Binding-site contacts:
Ligand atom O3A contacts residue ARG534 of chain 1.C at 3.8 Å.
Ligand atom N1 contacts residue PHE293 of chain 1.C at 2.9 Å (h-bond).
Ligand atom O2A contacts residue GLU335 of chain 1.C at 2.9 Å (salt-bridge).
Ligand atom N7 contacts residue GLY332 of chain 1.C at 3.2 Å (h-bond).
Ligand atom O2B contacts residue GLY332 of chain 1.C at 3.2 Å (h-bond).
Ligand atom O1B contacts residue LYS333 of chain 1.C at 3.5 Å.
Ligand atom N7 contacts residue GLY330 of chain 1.C at 3.5 Å (h-bond).
Ligand atom C8 contacts residue GLY330 of chain 1.C at 3.5 Å.
Ligand atom O2B contacts residue GLY330 of chain 1.C at 3.4 Å (h-bond).
Ligand atom O3B contacts residue GLY330 of chain 1.C at 3.2 Å (h-bond).
Ligand atom N3 contacts residue LYS496 of chain 1.C at 3.5 Å (salt-bridge).
Ligand atom O3G contacts residue ARG475 of chain 1.B at 2.9 Å (salt-bridge).
Ligand atom O1A contacts residue GLY332 of chain 1.C at 2.7 Å (h-bond).
Ligand atom O2B contacts residue LYS333 of chain 1.C at 3.0 Å (salt-bridge).
Ligand atom N3 contacts residue LEU291 of chain 1.C at 3.7 Å.
Ligand atom S1G contacts residue THR329 of chain 1.C at 3.6 Å.
Ligand atom N6 contacts residue LEU485 of chain 1.C at 3.5 Å.
Ligand atom C6 contacts residue PHE293 of chain 1.C at 3.7 Å (hydrophobic).
Ligand atom O1B contacts residue THR334 of chain 1.C at 2.9 Å (h-bond).
Ligand atom O3G contacts residue ARG534 of chain 1.C at 2.5 Å (salt-bridge).
Ligand atom C2 contacts residue LEU291 of chain 1.C at 3.1 Å (hydrophobic).
Ligand atom O2A contacts residue LYS333 of chain 1.C at 3.2 Å (salt-bridge).
Ligand atom PB contacts residue GLY330 of chain 1.C at 3.8 Å.
Ligand atom C8 contacts residue GLY332 of chain 1.C at 3.3 Å.
Ligand atom O2B contacts residue VAL331 of chain 1.C at 3.0 Å (h-bond).
Ligand atom O2G contacts residue GLU397 of chain 1.C at 3.4 Å (salt-bridge).
Ligand atom O1A contacts residue VAL331 of chain 1.C at 3.4 Å (h-bond).
Ligand atom PG contacts residue ARG475 of chain 1.B at 3.7 Å.
Ligand atom C5' contacts residue ARG534 of chain 1.C at 3.2 Å.
Ligand atom C2 contacts residue PHE293 of chain 1.C at 3.5 Å (hydrophobic).
Ligand atom N1 contacts residue VAL292 of chain 1.C at 3.6 Å.
Ligand atom N7 contacts residue VAL331 of chain 1.C at 3.1 Å.
Ligand atom O2' contacts residue ALA533 of chain 1.C at 3.4 Å.
Ligand atom N6 contacts residue PHE293 of chain 1.C at 2.7 Å (h-bond).
Ligand atom C8 contacts residue VAL331 of chain 1.C at 3.7 Å (hydrophobic).
Ligand atom O4' contacts residue GLU335 of chain 1.C at 3.7 Å.
Ligand atom O1A contacts residue GLY330 of chain 1.C at 3.4 Å.
Ligand atom O2A contacts residue THR334 of chain 1.C at 2.9 Å (h-bond).
Ligand atom O2A contacts residue GLY332 of chain 1.C at 3.3 Å.
Ligand atom S1G contacts residue ASN438 of chain 1.C at 3.3 Å (h-bond).

Sequence of chain 1.C:
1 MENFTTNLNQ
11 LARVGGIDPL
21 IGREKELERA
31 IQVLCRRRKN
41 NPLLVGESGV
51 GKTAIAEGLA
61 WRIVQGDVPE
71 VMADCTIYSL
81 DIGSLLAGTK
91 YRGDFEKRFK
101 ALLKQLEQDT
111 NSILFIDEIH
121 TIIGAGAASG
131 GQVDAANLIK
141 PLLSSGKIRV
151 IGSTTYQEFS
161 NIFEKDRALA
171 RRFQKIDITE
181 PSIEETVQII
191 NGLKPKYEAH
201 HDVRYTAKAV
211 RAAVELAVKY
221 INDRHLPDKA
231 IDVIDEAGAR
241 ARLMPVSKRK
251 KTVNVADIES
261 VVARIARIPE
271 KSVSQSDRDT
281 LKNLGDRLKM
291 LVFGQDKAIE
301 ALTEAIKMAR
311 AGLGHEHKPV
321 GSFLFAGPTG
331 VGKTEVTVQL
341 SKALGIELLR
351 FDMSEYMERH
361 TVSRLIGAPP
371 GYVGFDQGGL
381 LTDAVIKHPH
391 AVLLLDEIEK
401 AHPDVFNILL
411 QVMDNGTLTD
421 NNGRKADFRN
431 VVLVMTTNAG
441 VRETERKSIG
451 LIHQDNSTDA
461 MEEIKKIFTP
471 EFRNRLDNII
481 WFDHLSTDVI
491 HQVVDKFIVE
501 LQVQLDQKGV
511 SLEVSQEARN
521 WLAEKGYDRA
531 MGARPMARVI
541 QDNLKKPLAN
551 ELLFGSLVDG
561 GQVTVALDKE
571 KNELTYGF

Sequence of chain 1.B:
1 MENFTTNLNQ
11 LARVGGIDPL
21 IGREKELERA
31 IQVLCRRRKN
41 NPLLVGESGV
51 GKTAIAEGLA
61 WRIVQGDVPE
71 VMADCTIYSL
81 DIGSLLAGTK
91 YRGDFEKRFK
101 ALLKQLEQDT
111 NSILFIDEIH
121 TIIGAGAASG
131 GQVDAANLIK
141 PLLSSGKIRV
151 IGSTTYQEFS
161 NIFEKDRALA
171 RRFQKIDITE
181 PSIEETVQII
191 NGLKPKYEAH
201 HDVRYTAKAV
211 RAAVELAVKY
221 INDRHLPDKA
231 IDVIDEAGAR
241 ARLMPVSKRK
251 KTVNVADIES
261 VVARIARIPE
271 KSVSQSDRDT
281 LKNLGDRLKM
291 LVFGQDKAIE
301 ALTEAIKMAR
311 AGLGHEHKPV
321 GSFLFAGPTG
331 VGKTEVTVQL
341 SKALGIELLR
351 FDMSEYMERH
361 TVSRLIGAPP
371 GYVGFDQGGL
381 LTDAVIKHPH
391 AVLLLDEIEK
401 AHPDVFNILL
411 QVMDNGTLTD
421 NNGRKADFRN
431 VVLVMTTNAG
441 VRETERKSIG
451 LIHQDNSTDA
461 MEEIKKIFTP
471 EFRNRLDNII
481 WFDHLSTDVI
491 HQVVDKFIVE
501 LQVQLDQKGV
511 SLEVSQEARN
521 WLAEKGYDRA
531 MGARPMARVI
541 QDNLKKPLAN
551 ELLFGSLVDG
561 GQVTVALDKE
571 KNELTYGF

The small molecule below binds the protein below.
Small molecule (SMILES): Nc1ncnc2c1ncn2[C@@H]1O[C@H](COP(=O)(O)OP(=O)(O)OP(O)(O)=S)[C@@H](O)[C@H]1O